Sequence of chain 1.A:
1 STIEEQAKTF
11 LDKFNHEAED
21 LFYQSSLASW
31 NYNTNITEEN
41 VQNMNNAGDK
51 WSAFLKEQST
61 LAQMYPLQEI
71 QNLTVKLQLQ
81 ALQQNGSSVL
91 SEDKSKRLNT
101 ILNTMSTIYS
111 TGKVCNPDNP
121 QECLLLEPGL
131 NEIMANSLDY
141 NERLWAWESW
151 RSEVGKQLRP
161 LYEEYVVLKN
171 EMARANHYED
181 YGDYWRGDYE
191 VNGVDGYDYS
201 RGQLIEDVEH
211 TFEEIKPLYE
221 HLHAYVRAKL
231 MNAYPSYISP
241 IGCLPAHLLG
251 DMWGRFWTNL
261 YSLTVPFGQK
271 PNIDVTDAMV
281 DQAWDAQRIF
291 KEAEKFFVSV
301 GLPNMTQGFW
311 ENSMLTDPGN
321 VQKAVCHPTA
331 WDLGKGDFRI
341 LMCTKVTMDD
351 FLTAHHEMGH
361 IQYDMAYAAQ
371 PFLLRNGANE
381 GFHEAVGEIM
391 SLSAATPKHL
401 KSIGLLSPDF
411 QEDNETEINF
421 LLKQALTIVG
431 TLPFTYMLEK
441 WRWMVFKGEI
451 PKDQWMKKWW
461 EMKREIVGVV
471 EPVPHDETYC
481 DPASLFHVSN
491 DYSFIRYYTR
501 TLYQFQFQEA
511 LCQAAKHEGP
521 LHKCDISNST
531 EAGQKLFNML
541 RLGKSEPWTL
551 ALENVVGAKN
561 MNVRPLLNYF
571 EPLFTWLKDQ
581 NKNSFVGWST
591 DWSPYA

This small molecule binds to this protein.
Small molecule (SMILES): CC(=O)N[C@@H]1[C@@H](O)[C@H](O)[C@@H](CO)O[C@H]1O

Binding-site contacts:
Ligand atom C5 contacts residue ASN85 of chain 1.A at 3.7 Å.
Ligand atom N2 contacts residue ASN85 of chain 1.A at 2.9 Å (h-bond).
Ligand atom C3 contacts residue GLN63 of chain 1.A at 4.3 Å.
Ligand atom C2 contacts residue ASN85 of chain 1.A at 2.5 Å.
Ligand atom C7 contacts residue ASN85 of chain 1.A at 3.7 Å.
Ligand atom C8 contacts residue GLN83 of chain 1.A at 3.4 Å.
Ligand atom C2 contacts residue GLN63 of chain 1.A at 4.4 Å.
Ligand atom O7 contacts residue HIS177 of chain 1.A at 3.8 Å.
Ligand atom N2 contacts residue GLN83 of chain 1.A at 4.3 Å.
Ligand atom O7 contacts residue ASN85 of chain 1.A at 4.0 Å.
Ligand atom N2 contacts residue GLN63 of chain 1.A at 3.9 Å.
Ligand atom C1 contacts residue ASN85 of chain 1.A at 1.4 Å.
Ligand atom O5 contacts residue ASN85 of chain 1.A at 2.4 Å (h-bond).
Ligand atom C1 contacts residue GLN63 of chain 1.A at 3.9 Å.
Ligand atom C3 contacts residue ASN85 of chain 1.A at 3.8 Å.
Ligand atom C4 contacts residue ASN85 of chain 1.A at 4.2 Å.
Ligand atom C7 contacts residue GLN83 of chain 1.A at 4.3 Å.